This small molecule binds to this protein.
Small molecule (SMILES): CC(=O)N[C@@H]1[C@@H](O)[C@H](O)[C@@H](CO)O[C@H]1O

Sequence of chain 1.G:
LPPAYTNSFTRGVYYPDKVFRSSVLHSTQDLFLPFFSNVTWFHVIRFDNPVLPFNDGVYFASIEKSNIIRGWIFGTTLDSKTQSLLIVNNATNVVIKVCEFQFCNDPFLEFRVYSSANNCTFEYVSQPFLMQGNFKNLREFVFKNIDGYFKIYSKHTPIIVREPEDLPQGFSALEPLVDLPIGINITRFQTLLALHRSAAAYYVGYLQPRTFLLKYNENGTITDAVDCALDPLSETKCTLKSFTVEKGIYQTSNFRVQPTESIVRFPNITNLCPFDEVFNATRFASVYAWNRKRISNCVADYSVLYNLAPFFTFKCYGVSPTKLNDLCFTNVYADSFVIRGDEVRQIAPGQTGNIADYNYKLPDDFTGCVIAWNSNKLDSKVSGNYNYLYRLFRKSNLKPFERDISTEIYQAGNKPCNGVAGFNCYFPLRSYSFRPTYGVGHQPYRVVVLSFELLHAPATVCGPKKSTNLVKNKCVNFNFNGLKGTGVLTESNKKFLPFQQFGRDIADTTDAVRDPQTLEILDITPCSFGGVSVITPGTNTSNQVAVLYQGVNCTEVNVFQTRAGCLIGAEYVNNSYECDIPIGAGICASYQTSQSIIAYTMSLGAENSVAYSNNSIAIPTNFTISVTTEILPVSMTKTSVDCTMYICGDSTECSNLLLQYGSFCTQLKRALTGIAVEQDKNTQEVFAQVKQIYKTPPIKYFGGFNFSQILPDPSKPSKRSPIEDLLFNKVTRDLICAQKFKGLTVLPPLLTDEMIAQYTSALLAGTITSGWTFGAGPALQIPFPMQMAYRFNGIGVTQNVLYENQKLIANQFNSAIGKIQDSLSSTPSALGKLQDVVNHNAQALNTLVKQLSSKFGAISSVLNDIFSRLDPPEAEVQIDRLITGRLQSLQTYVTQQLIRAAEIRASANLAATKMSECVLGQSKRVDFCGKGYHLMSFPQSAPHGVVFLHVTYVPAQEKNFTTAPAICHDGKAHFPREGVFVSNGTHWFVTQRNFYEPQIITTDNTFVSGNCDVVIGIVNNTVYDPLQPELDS

Binding-site contacts:
Ligand atom C1 contacts residue ASN798 of chain 1.G at 1.4 Å.
Ligand atom O5 contacts residue SER800 of chain 1.G at 3.9 Å.
Ligand atom C8 contacts residue ASN798 of chain 1.G at 3.7 Å.
Ligand atom C2 contacts residue ASN798 of chain 1.G at 2.5 Å.
Ligand atom C1 contacts residue SER800 of chain 1.G at 3.3 Å.
Ligand atom N2 contacts residue ASN798 of chain 1.G at 3.0 Å (h-bond).
Ligand atom C6 contacts residue GLN801 of chain 1.G at 4.4 Å.
Ligand atom O5 contacts residue ASN798 of chain 1.G at 2.3 Å (h-bond).
Ligand atom C7 contacts residue ASN798 of chain 1.G at 3.4 Å.
Ligand atom C4 contacts residue ASN798 of chain 1.G at 4.2 Å.
Ligand atom C5 contacts residue ASN798 of chain 1.G at 3.6 Å.
Ligand atom O7 contacts residue ASN798 of chain 1.G at 3.5 Å (h-bond).
Ligand atom C2 contacts residue SER800 of chain 1.G at 4.2 Å.
Ligand atom C5 contacts residue SER800 of chain 1.G at 4.0 Å.
Ligand atom N2 contacts residue SER800 of chain 1.G at 4.2 Å.
Ligand atom C3 contacts residue ASN798 of chain 1.G at 3.8 Å.